Binding-site contacts:
Ligand atom C2 contacts residue SER12 of chain 1.A at 2.4 Å.
Ligand atom O3 contacts residue LEU25 of chain 1.A at 3.8 Å.
Ligand atom C5 contacts residue SER12 of chain 1.A at 3.3 Å.
Ligand atom C6 contacts residue SER12 of chain 1.A at 3.8 Å.
Ligand atom O4 contacts residue LEU25 of chain 1.A at 4.3 Å.
Ligand atom C1 contacts residue SER12 of chain 1.A at 1.4 Å.
Ligand atom O4 contacts residue SER12 of chain 1.A at 4.1 Å.
Ligand atom O2 contacts residue PHE23 of chain 1.A at 4.2 Å.
Ligand atom O2 contacts residue SER12 of chain 1.A at 3.1 Å (h-bond).
Ligand atom O4 contacts residue GLY10 of chain 1.A at 4.0 Å.
Ligand atom C4 contacts residue SER12 of chain 1.A at 3.8 Å.
Ligand atom C3 contacts residue SER12 of chain 1.A at 3.6 Å.
Ligand atom O5 contacts residue SER12 of chain 1.A at 2.3 Å (h-bond).

Sequence of chain 1.A:
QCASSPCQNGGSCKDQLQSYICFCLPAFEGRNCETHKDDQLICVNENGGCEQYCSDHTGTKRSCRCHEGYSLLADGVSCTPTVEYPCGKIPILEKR

A small-molecule ligand and the protein it binds are described below.
Small molecule (SMILES): C[C@@H]1O[C@@H](O)[C@@H](O)[C@H](O)[C@@H]1O